Sequence of chain 20.S:
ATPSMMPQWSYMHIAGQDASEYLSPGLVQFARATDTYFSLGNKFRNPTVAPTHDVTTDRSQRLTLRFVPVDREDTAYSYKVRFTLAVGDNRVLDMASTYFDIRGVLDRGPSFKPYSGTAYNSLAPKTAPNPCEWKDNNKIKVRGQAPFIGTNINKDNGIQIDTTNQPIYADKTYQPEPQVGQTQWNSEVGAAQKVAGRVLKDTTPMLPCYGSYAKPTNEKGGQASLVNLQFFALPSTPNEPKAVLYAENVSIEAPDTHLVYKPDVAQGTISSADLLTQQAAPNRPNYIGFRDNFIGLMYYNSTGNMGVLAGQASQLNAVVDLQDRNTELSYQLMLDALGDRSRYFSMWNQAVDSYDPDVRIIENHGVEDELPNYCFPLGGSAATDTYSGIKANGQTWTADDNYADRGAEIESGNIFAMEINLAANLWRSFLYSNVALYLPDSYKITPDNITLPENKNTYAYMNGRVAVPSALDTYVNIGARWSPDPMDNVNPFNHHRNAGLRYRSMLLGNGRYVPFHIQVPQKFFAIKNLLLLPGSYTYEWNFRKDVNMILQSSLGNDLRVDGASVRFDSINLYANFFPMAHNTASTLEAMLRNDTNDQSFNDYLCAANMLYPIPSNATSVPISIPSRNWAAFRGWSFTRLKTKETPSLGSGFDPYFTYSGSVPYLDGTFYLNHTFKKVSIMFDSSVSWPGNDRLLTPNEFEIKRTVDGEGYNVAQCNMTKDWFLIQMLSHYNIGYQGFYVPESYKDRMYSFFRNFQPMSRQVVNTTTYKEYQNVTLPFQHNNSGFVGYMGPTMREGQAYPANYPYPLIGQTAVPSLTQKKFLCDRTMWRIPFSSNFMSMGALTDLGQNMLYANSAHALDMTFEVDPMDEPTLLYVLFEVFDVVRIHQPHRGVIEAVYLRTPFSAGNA

Sequence of chain 20.Q:
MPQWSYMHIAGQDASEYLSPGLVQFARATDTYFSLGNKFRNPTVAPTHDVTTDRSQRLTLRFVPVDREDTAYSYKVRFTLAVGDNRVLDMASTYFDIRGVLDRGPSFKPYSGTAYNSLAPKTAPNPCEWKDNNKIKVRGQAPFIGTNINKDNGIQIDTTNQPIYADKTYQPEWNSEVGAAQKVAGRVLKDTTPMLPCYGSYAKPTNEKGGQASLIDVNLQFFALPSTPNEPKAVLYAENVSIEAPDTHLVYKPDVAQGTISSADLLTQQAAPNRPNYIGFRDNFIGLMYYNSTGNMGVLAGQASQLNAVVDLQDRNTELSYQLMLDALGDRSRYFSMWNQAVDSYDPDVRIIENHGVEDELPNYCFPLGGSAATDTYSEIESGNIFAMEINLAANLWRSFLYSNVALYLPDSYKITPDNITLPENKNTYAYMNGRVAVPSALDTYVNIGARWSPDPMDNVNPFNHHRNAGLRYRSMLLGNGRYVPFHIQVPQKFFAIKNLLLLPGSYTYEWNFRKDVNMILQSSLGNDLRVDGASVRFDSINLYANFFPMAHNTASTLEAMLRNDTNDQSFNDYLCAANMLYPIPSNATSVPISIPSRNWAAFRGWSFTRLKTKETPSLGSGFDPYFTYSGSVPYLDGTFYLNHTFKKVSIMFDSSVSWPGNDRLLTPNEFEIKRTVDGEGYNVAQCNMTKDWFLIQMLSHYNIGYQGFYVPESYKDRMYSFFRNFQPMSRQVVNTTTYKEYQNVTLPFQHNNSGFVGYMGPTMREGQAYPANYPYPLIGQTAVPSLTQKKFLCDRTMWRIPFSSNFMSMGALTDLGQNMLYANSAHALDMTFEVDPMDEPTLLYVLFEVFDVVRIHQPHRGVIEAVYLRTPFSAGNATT

The protein below binds the small molecule below.
Small molecule (SMILES): NC(N)=NCCC[C@H](NC(=O)[C@@H]1CCCN1)C(=O)N[C@H](C=O)CC1=NC=NC1

Binding-site contacts:
Ligand atom NE2 contacts residue GLU894 of chain 20.Q at 4.1 Å.
Ligand atom CD2 contacts residue ARG845 of chain 20.Q at 3.5 Å.
Ligand atom CB contacts residue TYR619 of chain 20.Q at 3.8 Å (hydrophobic).
Ligand atom CB contacts residue TYR619 of chain 20.Q at 3.0 Å (hydrophobic).
Ligand atom CB contacts residue ARG649 of chain 20.Q at 3.6 Å.
Ligand atom O contacts residue ALA857 of chain 20.Q at 4.0 Å.
Ligand atom N contacts residue ASP618 of chain 20.Q at 3.9 Å.
Ligand atom CD contacts residue ARG46 of chain 20.S at 4.1 Å.
Ligand atom CE1 contacts residue MET843 of chain 20.Q at 3.6 Å (hydrophobic).
Ligand atom C contacts residue TYR619 of chain 20.Q at 3.1 Å (hydrophobic).
Ligand atom CG contacts residue TYR619 of chain 20.Q at 3.8 Å (hydrophobic).
Ligand atom CD contacts residue CYS621 of chain 20.Q at 3.6 Å (hydrophobic).
Ligand atom CD contacts residue ASN617 of chain 20.Q at 3.2 Å.
Ligand atom N contacts residue ASN617 of chain 20.Q at 3.6 Å.
Ligand atom O contacts residue ARG649 of chain 20.Q at 3.9 Å.
Ligand atom N contacts residue TYR619 of chain 20.Q at 3.5 Å (h-bond).
Ligand atom CA contacts residue TYR619 of chain 20.Q at 3.8 Å (hydrophobic).
Ligand atom CD contacts residue PHE896 of chain 20.Q at 4.1 Å (hydrophobic).
Ligand atom N contacts residue CYS621 of chain 20.Q at 2.8 Å (h-bond).
Ligand atom N contacts residue TYR619 of chain 20.Q at 3.6 Å.
Ligand atom CG contacts residue ASN617 of chain 20.Q at 4.1 Å.
Ligand atom CE1 contacts residue LEU620 of chain 20.Q at 3.5 Å (hydrophobic).
Ligand atom CB contacts residue GLU894 of chain 20.Q at 3.5 Å.
Ligand atom CD contacts residue ASP897 of chain 20.Q at 3.5 Å.
Ligand atom CA contacts residue TYR619 of chain 20.Q at 3.9 Å (hydrophobic).
Ligand atom N contacts residue ARG649 of chain 20.Q at 4.1 Å.
Ligand atom CA contacts residue ARG649 of chain 20.Q at 3.4 Å.
Ligand atom C contacts residue ARG845 of chain 20.Q at 3.6 Å.
Ligand atom O contacts residue ARG845 of chain 20.Q at 3.8 Å.
Ligand atom CE1 contacts residue LEU348 of chain 20.Q at 3.9 Å (hydrophobic).
Ligand atom O contacts residue TYR619 of chain 20.Q at 2.6 Å.
Ligand atom ND1 contacts residue LEU620 of chain 20.Q at 3.0 Å.
Ligand atom CB contacts residue ALA857 of chain 20.Q at 3.9 Å (hydrophobic).
Ligand atom CG contacts residue ARG46 of chain 20.S at 3.9 Å.
Ligand atom CG contacts residue GLU894 of chain 20.Q at 3.9 Å.
Ligand atom CG contacts residue PHE896 of chain 20.Q at 3.0 Å (hydrophobic).
Ligand atom CA contacts residue CYS621 of chain 20.Q at 3.7 Å (hydrophobic).
Ligand atom CD2 contacts residue GLU894 of chain 20.Q at 3.7 Å.
Ligand atom CB contacts residue ARG649 of chain 20.Q at 4.1 Å.
Ligand atom CB contacts residue PHE896 of chain 20.Q at 3.3 Å (hydrophobic).